This protein binds this small molecule.
Small molecule (SMILES): CCSc1nc(C)nc(N)n1

Binding-site contacts:
Ligand atom N6 contacts residue LEU100 of chain 1.A at 4.1 Å.
Ligand atom C1 contacts residue ILE89 of chain 1.A at 3.8 Å (hydrophobic).
Ligand atom N9 contacts residue THR177 of chain 1.A at 4.4 Å.
Ligand atom N5 contacts residue THR177 of chain 1.A at 3.6 Å.
Ligand atom N9 contacts residue ASN44 of chain 1.A at 3.7 Å.
Ligand atom C2 contacts residue GLY90 of chain 1.A at 4.1 Å.
Ligand atom N6 contacts residue MET91 of chain 1.A at 3.7 Å.
Ligand atom N5 contacts residue ASP86 of chain 1.A at 4.2 Å.
Ligand atom C10 contacts residue ASP86 of chain 1.A at 3.9 Å.
Ligand atom C8 contacts residue ASN44 of chain 1.A at 4.0 Å.
Ligand atom S3 contacts residue THR177 of chain 1.A at 4.3 Å.
Ligand atom C8 contacts residue LEU100 of chain 1.A at 3.4 Å (hydrophobic).
Ligand atom C1 contacts residue ALA48 of chain 1.A at 3.8 Å (hydrophobic).
Ligand atom N11 contacts residue ASN44 of chain 1.A at 3.9 Å.
Ligand atom S3 contacts residue GLY90 of chain 1.A at 3.4 Å (h-bond).
Ligand atom C10 contacts residue THR177 of chain 1.A at 4.0 Å.
Ligand atom N5 contacts residue ASN44 of chain 1.A at 4.2 Å.
Ligand atom C2 contacts residue LYS51 of chain 1.A at 4.2 Å.
Ligand atom S3 contacts residue ILE89 of chain 1.A at 3.8 Å.
Ligand atom N11 contacts residue ALA48 of chain 1.A at 4.5 Å.
Ligand atom N11 contacts residue SER45 of chain 1.A at 3.7 Å.
Ligand atom C4 contacts residue MET91 of chain 1.A at 4.0 Å (hydrophobic).
Ligand atom C8 contacts residue PHE131 of chain 1.A at 4.5 Å (hydrophobic).
Ligand atom S3 contacts residue MET91 of chain 1.A at 3.7 Å.
Ligand atom N11 contacts residue ASP86 of chain 1.A at 2.8 Å (salt-bridge).
Ligand atom C7 contacts residue MET91 of chain 1.A at 4.1 Å (hydrophobic).
Ligand atom S3 contacts residue ALA48 of chain 1.A at 3.8 Å.
Ligand atom C4 contacts residue ALA48 of chain 1.A at 4.0 Å (hydrophobic).
Ligand atom C4 contacts residue THR177 of chain 1.A at 4.1 Å.
Ligand atom C10 contacts residue ASN44 of chain 1.A at 4.0 Å.
Ligand atom C1 contacts residue LYS51 of chain 1.A at 3.3 Å.
Ligand atom C2 contacts residue MET91 of chain 1.A at 4.2 Å (hydrophobic).
Ligand atom C7 contacts residue ASN44 of chain 1.A at 4.3 Å.
Ligand atom N11 contacts residue THR177 of chain 1.A at 3.9 Å.
Ligand atom N5 contacts residue ALA48 of chain 1.A at 3.5 Å.
Ligand atom C2 contacts residue ILE89 of chain 1.A at 3.9 Å (hydrophobic).
Ligand atom C10 contacts residue ALA48 of chain 1.A at 4.3 Å (hydrophobic).
Ligand atom C8 contacts residue MET91 of chain 1.A at 4.5 Å (hydrophobic).
Ligand atom C7 contacts residue LEU100 of chain 1.A at 4.2 Å (hydrophobic).
Ligand atom C10 contacts residue SER45 of chain 1.A at 4.5 Å.

Sequence of chain 1.A:
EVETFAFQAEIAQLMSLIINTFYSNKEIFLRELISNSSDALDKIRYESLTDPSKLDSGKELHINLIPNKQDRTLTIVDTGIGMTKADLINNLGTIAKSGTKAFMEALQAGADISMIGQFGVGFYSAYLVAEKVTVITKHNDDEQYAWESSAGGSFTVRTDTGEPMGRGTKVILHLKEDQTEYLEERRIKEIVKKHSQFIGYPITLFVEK